The protein below binds the small molecule below.
Small molecule (SMILES): O=C(O)COP(=O)(O)O

Sequence of chain 1.F:
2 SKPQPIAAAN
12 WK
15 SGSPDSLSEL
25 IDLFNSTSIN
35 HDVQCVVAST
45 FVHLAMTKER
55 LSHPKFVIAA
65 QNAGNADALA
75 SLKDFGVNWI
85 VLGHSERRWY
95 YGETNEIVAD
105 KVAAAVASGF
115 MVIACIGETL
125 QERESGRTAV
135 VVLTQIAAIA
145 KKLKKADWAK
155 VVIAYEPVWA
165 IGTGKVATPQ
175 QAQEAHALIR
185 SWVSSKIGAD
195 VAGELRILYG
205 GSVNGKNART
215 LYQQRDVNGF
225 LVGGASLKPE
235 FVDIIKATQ

Binding-site contacts:
Ligand atom C1 contacts residue LYS13 of chain 1.F at 3.7 Å.
Ligand atom O1 contacts residue GLU160 of chain 1.F at 2.4 Å (salt-bridge).
Ligand atom O4P contacts residue SER206 of chain 1.F at 3.7 Å.
Ligand atom O2 contacts residue LYS13 of chain 1.F at 2.8 Å (salt-bridge).
Ligand atom O2 contacts residue HIS88 of chain 1.F at 3.4 Å (h-bond).
Ligand atom C1 contacts residue GLU160 of chain 1.F at 3.5 Å.
Ligand atom O2P contacts residue ILE165 of chain 1.F at 3.3 Å.
Ligand atom O1P contacts residue LYS13 of chain 1.F at 3.1 Å (salt-bridge).
Ligand atom O2P contacts residue GLY205 of chain 1.F at 3.9 Å.
Ligand atom O1P contacts residue GLY227 of chain 1.F at 3.2 Å.
Ligand atom P contacts residue SER206 of chain 1.F at 3.9 Å.
Ligand atom O1 contacts residue ASN11 of chain 1.F at 3.8 Å.
Ligand atom C2 contacts residue LYS13 of chain 1.F at 3.9 Å.
Ligand atom O2P contacts residue GLY166 of chain 1.F at 2.8 Å (h-bond).
Ligand atom O1P contacts residue GLY228 of chain 1.F at 4.0 Å.
Ligand atom O2P contacts residue SER206 of chain 1.F at 3.0 Å (h-bond).
Ligand atom O4P contacts residue VAL226 of chain 1.F at 4.0 Å.
Ligand atom C1 contacts residue GLY227 of chain 1.F at 4.2 Å.
Ligand atom O3P contacts residue GLY166 of chain 1.F at 3.7 Å.
Ligand atom C1 contacts residue HIS88 of chain 1.F at 3.4 Å.
Ligand atom C2 contacts residue GLU160 of chain 1.F at 3.7 Å.
Ligand atom O3P contacts residue GLY228 of chain 1.F at 2.9 Å (h-bond).
Ligand atom P contacts residue GLY227 of chain 1.F at 3.7 Å.
Ligand atom C2 contacts residue ILE165 of chain 1.F at 3.6 Å (hydrophobic).
Ligand atom C2 contacts residue GLY227 of chain 1.F at 3.8 Å.
Ligand atom O3P contacts residue GLY227 of chain 1.F at 3.9 Å.
Ligand atom O2 contacts residue ASN11 of chain 1.F at 2.9 Å (h-bond).
Ligand atom O2P contacts residue ALA164 of chain 1.F at 3.7 Å.
Ligand atom P contacts residue GLY166 of chain 1.F at 3.7 Å.
Ligand atom O4P contacts residue GLY228 of chain 1.F at 3.5 Å (h-bond).
Ligand atom O1P contacts residue ILE165 of chain 1.F at 3.9 Å.
Ligand atom C1 contacts residue ILE165 of chain 1.F at 3.9 Å (hydrophobic).
Ligand atom P contacts residue LYS13 of chain 1.F at 4.2 Å.
Ligand atom P contacts residue GLY228 of chain 1.F at 3.6 Å.
Ligand atom O1 contacts residue LEU225 of chain 1.F at 3.8 Å.
Ligand atom O1 contacts residue HIS88 of chain 1.F at 2.9 Å (h-bond).
Ligand atom O2 contacts residue GLY227 of chain 1.F at 4.0 Å.
Ligand atom O3P contacts residue LYS13 of chain 1.F at 3.9 Å.
Ligand atom O4P contacts residue GLY227 of chain 1.F at 2.9 Å (h-bond).
Ligand atom C1 contacts residue ASN11 of chain 1.F at 3.7 Å.